This protein binds this small molecule.
Small molecule (SMILES): CCCN(CCC)C(=O)c1cc(C)cc(C(=O)N[C@@H](Cc2cc(F)cc(F)c2)[C@H](O)CNCc2cccc(OC)c2)c1

Sequence of chain 1.B:
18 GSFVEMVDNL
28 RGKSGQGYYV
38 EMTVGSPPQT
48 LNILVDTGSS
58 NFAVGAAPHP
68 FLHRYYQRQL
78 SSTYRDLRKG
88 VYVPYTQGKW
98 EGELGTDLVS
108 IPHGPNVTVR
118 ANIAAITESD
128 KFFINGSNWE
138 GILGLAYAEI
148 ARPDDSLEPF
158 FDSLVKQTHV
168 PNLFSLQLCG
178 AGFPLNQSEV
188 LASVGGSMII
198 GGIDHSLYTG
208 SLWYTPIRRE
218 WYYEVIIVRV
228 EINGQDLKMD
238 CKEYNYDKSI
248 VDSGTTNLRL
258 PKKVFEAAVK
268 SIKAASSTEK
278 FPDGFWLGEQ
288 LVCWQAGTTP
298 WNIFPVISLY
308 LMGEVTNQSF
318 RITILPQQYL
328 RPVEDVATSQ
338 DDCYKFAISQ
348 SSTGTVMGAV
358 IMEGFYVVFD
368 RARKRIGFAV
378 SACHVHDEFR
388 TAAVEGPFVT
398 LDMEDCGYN

Binding-site contacts:
Ligand atom C9 contacts residue GLN94 of chain 1.B at 3.5 Å.
Ligand atom C18 contacts residue ASP249 of chain 1.B at 3.3 Å.
Ligand atom F2 contacts residue TRP136 of chain 1.B at 3.4 Å.
Ligand atom O3 contacts residue ASP53 of chain 1.B at 3.0 Å (salt-bridge).
Ligand atom C8 contacts residue GLN94 of chain 1.B at 3.1 Å.
Ligand atom N3 contacts residue GLY55 of chain 1.B at 2.9 Å (h-bond).
Ligand atom C17 contacts residue ASP53 of chain 1.B at 3.5 Å.
Ligand atom O3 contacts residue THR252 of chain 1.B at 3.0 Å (h-bond).
Ligand atom C22 contacts residue LEU51 of chain 1.B at 3.6 Å (hydrophobic).
Ligand atom C5 contacts residue GLY251 of chain 1.B at 3.5 Å.
Ligand atom C29 contacts residue PRO91 of chain 1.B at 3.4 Å (hydrophobic).
Ligand atom C14 contacts residue THR252 of chain 1.B at 3.5 Å.
Ligand atom C16 contacts residue ASP53 of chain 1.B at 3.5 Å.
Ligand atom C13 contacts residue GLY251 of chain 1.B at 3.3 Å.
Ligand atom C32 contacts residue SER56 of chain 1.B at 3.2 Å.
Ligand atom C24 contacts residue PHE129 of chain 1.B at 3.5 Å (hydrophobic).
Ligand atom C19 contacts residue ASP249 of chain 1.B at 3.3 Å.
Ligand atom C4 contacts residue THR252 of chain 1.B at 3.4 Å.
Ligand atom F1 contacts residue PHE129 of chain 1.B at 3.3 Å.
Ligand atom N2 contacts residue THR252 of chain 1.B at 3.2 Å (h-bond).
Ligand atom F1 contacts residue GLY95 of chain 1.B at 3.2 Å.
Ligand atom C2 contacts residue GLN94 of chain 1.B at 3.5 Å.
Ligand atom O2 contacts residue THR93 of chain 1.B at 3.2 Å (h-bond).
Ligand atom O3 contacts residue ASP249 of chain 1.B at 2.7 Å (salt-bridge).
Ligand atom C11 contacts residue THR253 of chain 1.B at 3.2 Å.
Ligand atom C17 contacts residue GLY251 of chain 1.B at 3.5 Å.
Ligand atom O3 contacts residue GLY251 of chain 1.B at 3.1 Å.
Ligand atom C31 contacts residue GLY55 of chain 1.B at 3.1 Å.
Ligand atom C19 contacts residue GLY55 of chain 1.B at 3.4 Å.
Ligand atom N3 contacts residue ASP249 of chain 1.B at 2.6 Å (salt-bridge).
Ligand atom C25 contacts residue GLN94 of chain 1.B at 3.2 Å.
Ligand atom C22 contacts residue GLY251 of chain 1.B at 3.3 Å.
Ligand atom N2 contacts residue GLY251 of chain 1.B at 3.0 Å (h-bond).
Ligand atom F1 contacts residue GLN94 of chain 1.B at 3.1 Å.
Ligand atom C27 contacts residue THR93 of chain 1.B at 3.2 Å.
Ligand atom C11 contacts residue GLY32 of chain 1.B at 3.4 Å.
Ligand atom O2 contacts residue TYR92 of chain 1.B at 3.3 Å.
Ligand atom O1 contacts residue THR253 of chain 1.B at 2.8 Å (h-bond).
Ligand atom C33 contacts residue ARG256 of chain 1.B at 3.5 Å.
Ligand atom C24 contacts residue GLN94 of chain 1.B at 3.2 Å.